A small-molecule ligand and the protein it binds are described below.
Small molecule (SMILES): CC(=O)N[C@H]1[C@H]([C@H](O)[C@H](O)CO)OC(C(=O)O)=C[C@@H]1O

Binding-site contacts:
Ligand atom C6 contacts residue TYR333 of chain 1.A at 3.8 Å (hydrophobic).
Ligand atom C1 contacts residue TYR333 of chain 1.A at 3.0 Å (hydrophobic).
Ligand atom C8 contacts residue ARG216 of chain 1.A at 3.6 Å.
Ligand atom O8 contacts residue GLU199 of chain 1.A at 2.8 Å (salt-bridge).
Ligand atom O9 contacts residue ARG147 of chain 1.A at 3.2 Å (salt-bridge).
Ligand atom C10 contacts residue ARG74 of chain 1.A at 3.9 Å.
Ligand atom O1A contacts residue ARG298 of chain 1.A at 2.9 Å (salt-bridge).
Ligand atom O8 contacts residue ARG216 of chain 1.A at 3.4 Å.
Ligand atom O1B contacts residue TYR333 of chain 1.A at 3.4 Å (h-bond).
Ligand atom O1A contacts residue TYR333 of chain 1.A at 3.4 Å (h-bond).
Ligand atom C3 contacts residue ARG40 of chain 1.A at 3.7 Å.
Ligand atom C3 contacts residue ASP73 of chain 1.A at 3.8 Å.
Ligand atom C1 contacts residue ARG40 of chain 1.A at 3.9 Å.
Ligand atom O1A contacts residue ARG216 of chain 1.A at 3.1 Å (salt-bridge).
Ligand atom O1B contacts residue ARG40 of chain 1.A at 2.8 Å (salt-bridge).
Ligand atom O10 contacts residue ARG74 of chain 1.A at 2.7 Å (salt-bridge).
Ligand atom C6 contacts residue GLU200 of chain 1.A at 3.7 Å.
Ligand atom C2 contacts residue TYR333 of chain 1.A at 2.8 Å (hydrophobic).
Ligand atom C11 contacts residue ILE145 of chain 1.A at 4.0 Å (hydrophobic).
Ligand atom O4 contacts residue ASP73 of chain 1.A at 3.4 Å.
Ligand atom C9 contacts residue ASN218 of chain 1.A at 3.8 Å.
Ligand atom O9 contacts residue GLU199 of chain 1.A at 2.6 Å (salt-bridge).
Ligand atom C4 contacts residue TYR333 of chain 1.A at 3.8 Å (hydrophobic).
Ligand atom O1B contacts residue ARG298 of chain 1.A at 2.8 Å (salt-bridge).
Ligand atom O4 contacts residue GLU41 of chain 1.A at 3.3 Å (salt-bridge).
Ligand atom C8 contacts residue GLU199 of chain 1.A at 3.6 Å.
Ligand atom C11 contacts residue ARG147 of chain 1.A at 3.8 Å.
Ligand atom C3 contacts residue TYR333 of chain 1.A at 3.2 Å (hydrophobic).
Ligand atom C1 contacts residue ARG298 of chain 1.A at 3.5 Å.
Ligand atom C4 contacts residue GLU41 of chain 1.A at 3.7 Å.
Ligand atom C5 contacts residue ASP73 of chain 1.A at 4.0 Å.
Ligand atom O9 contacts residue ALA169 of chain 1.A at 3.5 Å.
Ligand atom C3 contacts residue GLU41 of chain 1.A at 3.5 Å.
Ligand atom C9 contacts residue GLU199 of chain 1.A at 3.4 Å.
Ligand atom O6 contacts residue TYR333 of chain 1.A at 3.3 Å (h-bond).
Ligand atom O10 contacts residue ASP73 of chain 1.A at 3.7 Å.
Ligand atom O6 contacts residue ARG216 of chain 1.A at 3.9 Å.
Ligand atom O8 contacts residue GLU200 of chain 1.A at 3.6 Å.
Ligand atom C9 contacts residue ALA169 of chain 1.A at 3.5 Å (hydrophobic).
Ligand atom C11 contacts residue TRP101 of chain 1.A at 3.9 Å (hydrophobic).

Sequence of chain 1.A:
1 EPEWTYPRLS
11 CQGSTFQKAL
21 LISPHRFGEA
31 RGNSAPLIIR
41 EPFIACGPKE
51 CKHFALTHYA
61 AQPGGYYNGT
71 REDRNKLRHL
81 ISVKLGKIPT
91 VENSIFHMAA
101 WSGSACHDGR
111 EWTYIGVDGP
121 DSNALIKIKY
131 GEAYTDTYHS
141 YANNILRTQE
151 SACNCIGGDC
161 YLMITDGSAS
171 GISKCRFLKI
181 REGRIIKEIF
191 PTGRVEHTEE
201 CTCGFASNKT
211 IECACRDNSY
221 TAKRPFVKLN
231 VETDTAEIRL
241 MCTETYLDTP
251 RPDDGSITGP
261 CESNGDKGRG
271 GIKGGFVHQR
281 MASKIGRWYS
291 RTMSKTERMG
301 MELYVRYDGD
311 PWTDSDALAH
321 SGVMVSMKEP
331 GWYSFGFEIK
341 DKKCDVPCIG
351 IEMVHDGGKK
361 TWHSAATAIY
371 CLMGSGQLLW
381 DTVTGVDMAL